A protein and the small-molecule ligand that binds it are described below.
Small molecule (SMILES): CC(=O)N[C@@H]1[C@@H](O)[C@H](O)[C@@H](CO)O[C@H]1O

Sequence of chain 1.A:
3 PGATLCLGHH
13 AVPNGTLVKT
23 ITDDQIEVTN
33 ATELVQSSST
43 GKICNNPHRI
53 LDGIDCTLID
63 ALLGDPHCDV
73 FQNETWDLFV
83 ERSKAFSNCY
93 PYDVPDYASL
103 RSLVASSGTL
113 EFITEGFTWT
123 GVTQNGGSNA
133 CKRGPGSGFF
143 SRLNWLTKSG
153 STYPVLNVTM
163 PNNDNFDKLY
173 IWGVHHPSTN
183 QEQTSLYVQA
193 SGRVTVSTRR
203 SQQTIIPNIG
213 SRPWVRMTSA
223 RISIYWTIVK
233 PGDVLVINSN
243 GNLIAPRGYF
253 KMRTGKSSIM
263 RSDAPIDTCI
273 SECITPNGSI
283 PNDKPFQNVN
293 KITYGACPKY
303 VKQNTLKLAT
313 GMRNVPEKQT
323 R

Binding-site contacts:
Ligand atom C8 contacts residue GLN74 of chain 1.A at 3.2 Å.
Ligand atom C1 contacts residue PHE114 of chain 1.A at 3.7 Å (hydrophobic).
Ligand atom C2 contacts residue ASN75 of chain 1.A at 2.4 Å.
Ligand atom C1 contacts residue ASN75 of chain 1.A at 1.4 Å.
Ligand atom C3 contacts residue ASN75 of chain 1.A at 3.7 Å.
Ligand atom O5 contacts residue PHE114 of chain 1.A at 3.8 Å.
Ligand atom O5 contacts residue ASN75 of chain 1.A at 2.4 Å (h-bond).
Ligand atom C8 contacts residue ASN75 of chain 1.A at 4.3 Å.
Ligand atom C4 contacts residue ASN75 of chain 1.A at 4.2 Å.
Ligand atom C5 contacts residue ASN75 of chain 1.A at 3.7 Å.
Ligand atom O7 contacts residue ASN75 of chain 1.A at 3.1 Å (h-bond).
Ligand atom C5 contacts residue PHE114 of chain 1.A at 3.8 Å (hydrophobic).
Ligand atom N2 contacts residue ASN75 of chain 1.A at 2.8 Å (h-bond).
Ligand atom C3 contacts residue PHE114 of chain 1.A at 4.5 Å (hydrophobic).
Ligand atom C7 contacts residue ASN75 of chain 1.A at 3.1 Å.